This protein binds this small molecule.
Small molecule (SMILES): CC(=O)N[C@@H]1[C@@H](O)[C@H](O)[C@@H](CO)O[C@H]1O

Binding-site contacts:
Ligand atom C5 contacts residue TYR23 of chain 1.A at 4.1 Å (hydrophobic).
Ligand atom C2 contacts residue THR21 of chain 1.A at 3.3 Å.
Ligand atom C8 contacts residue THR21 of chain 1.A at 3.7 Å.
Ligand atom C3 contacts residue ASN19 of chain 1.A at 4.0 Å.
Ligand atom O3 contacts residue THR21 of chain 1.A at 3.9 Å.
Ligand atom C1 contacts residue THR21 of chain 1.A at 3.6 Å.
Ligand atom N2 contacts residue ASN19 of chain 1.A at 3.2 Å (h-bond).
Ligand atom C5 contacts residue ASN19 of chain 1.A at 3.7 Å.
Ligand atom C7 contacts residue ASN19 of chain 1.A at 4.0 Å.
Ligand atom O6 contacts residue TYR23 of chain 1.A at 3.7 Å.
Ligand atom C4 contacts residue ASN19 of chain 1.A at 4.5 Å.
Ligand atom C1 contacts residue TYR23 of chain 1.A at 3.7 Å (hydrophobic).
Ligand atom C3 contacts residue THR21 of chain 1.A at 3.3 Å.
Ligand atom C7 contacts residue THR21 of chain 1.A at 4.0 Å.
Ligand atom C1 contacts residue ASN19 of chain 1.A at 1.5 Å.
Ligand atom O7 contacts residue ASN19 of chain 1.A at 4.2 Å.
Ligand atom O5 contacts residue ASN19 of chain 1.A at 2.4 Å (h-bond).
Ligand atom O5 contacts residue TYR23 of chain 1.A at 3.7 Å.
Ligand atom C2 contacts residue ASN19 of chain 1.A at 2.8 Å.
Ligand atom N2 contacts residue THR21 of chain 1.A at 2.8 Å (h-bond).
Ligand atom C8 contacts residue LYS20 of chain 1.A at 4.1 Å.
Ligand atom C6 contacts residue TYR23 of chain 1.A at 4.2 Å (hydrophobic).

Sequence of chain 1.A:
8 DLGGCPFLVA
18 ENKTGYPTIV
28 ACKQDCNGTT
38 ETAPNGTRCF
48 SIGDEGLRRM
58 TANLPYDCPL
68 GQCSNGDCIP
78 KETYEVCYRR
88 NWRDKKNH